Sequence of chain 1.A:
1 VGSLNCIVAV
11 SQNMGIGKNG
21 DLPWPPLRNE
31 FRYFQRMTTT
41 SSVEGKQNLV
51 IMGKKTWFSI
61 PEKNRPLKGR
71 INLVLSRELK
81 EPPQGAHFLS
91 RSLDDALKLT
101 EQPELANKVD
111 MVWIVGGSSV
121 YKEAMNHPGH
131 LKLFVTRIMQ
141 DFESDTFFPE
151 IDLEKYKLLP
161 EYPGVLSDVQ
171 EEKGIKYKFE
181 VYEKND

This small molecule binds to this protein.
Small molecule (SMILES): COc1ccccc1/C(=C/c1coc2nc(N)nc(N)c12)CC(C)C

Binding-site contacts:
Ligand atom OAP contacts residue D2D1 of chain 1.D at 0.1 Å (h-bond).
Ligand atom CAJ contacts residue NDP1 of chain 1.B at 3.0 Å.
Ligand atom NAC contacts residue D2D1 of chain 1.D at 0.1 Å (h-bond).
Ligand atom CAS contacts residue NDP1 of chain 1.B at 3.2 Å.
Ligand atom C6 contacts residue D2D1 of chain 1.D at 0.4 Å.
Ligand atom CAE contacts residue D2D1 of chain 1.D at 0.6 Å.
Ligand atom CAQ contacts residue D2D1 of chain 1.D at 0.6 Å.
Ligand atom C4 contacts residue PHE34 of chain 1.A at 3.4 Å (hydrophobic).
Ligand atom CAA contacts residue LEU67 of chain 1.A at 3.3 Å (hydrophobic).
Ligand atom CAJ contacts residue D2D1 of chain 1.D at 0.2 Å.
Ligand atom C4 contacts residue NDP1 of chain 1.B at 3.2 Å.
Ligand atom NAC contacts residue GLU30 of chain 1.A at 2.9 Å (salt-bridge).
Ligand atom CAB contacts residue D2D1 of chain 1.D at 0.3 Å.
Ligand atom C4 contacts residue D2D1 of chain 1.D at 0.1 Å.
Ligand atom C2 contacts residue D2D1 of chain 1.D at 0.1 Å.
Ligand atom OAP contacts residue ILE7 of chain 1.A at 3.2 Å (h-bond).
Ligand atom N3 contacts residue PHE34 of chain 1.A at 3.5 Å.
Ligand atom CAA contacts residue D2D1 of chain 1.D at 1.9 Å.
Ligand atom CAB contacts residue PHE31 of chain 1.A at 3.5 Å (hydrophobic).
Ligand atom C5 contacts residue D2D1 of chain 1.D at 0.3 Å.
Ligand atom NAC contacts residue VAL8 of chain 1.A at 3.5 Å (h-bond).
Ligand atom OAP contacts residue NDP1 of chain 1.B at 3.3 Å (h-bond).
Ligand atom OAO contacts residue D2D1 of chain 1.D at 0.3 Å (h-bond).
Ligand atom N1 contacts residue D2D1 of chain 1.D at 0.3 Å (h-bond).
Ligand atom CAF contacts residue D2D1 of chain 1.D at 0.7 Å.
Ligand atom NAD contacts residue D2D1 of chain 1.D at 0.7 Å (h-bond).
Ligand atom CAV contacts residue D2D1 of chain 1.D at 0.7 Å.
Ligand atom N1 contacts residue GLU30 of chain 1.A at 2.8 Å (salt-bridge).
Ligand atom CAK contacts residue D2D1 of chain 1.D at 1.2 Å.
Ligand atom CAS contacts residue D2D1 of chain 1.D at 0.4 Å.
Ligand atom N3 contacts residue D2D1 of chain 1.D at 0.1 Å (h-bond).
Ligand atom CAG contacts residue D2D1 of chain 1.D at 1.1 Å.
Ligand atom N3 contacts residue VAL8 of chain 1.A at 3.4 Å.
Ligand atom C19 contacts residue D2D1 of chain 1.D at 2.0 Å.
Ligand atom CAG contacts residue NDP1 of chain 1.B at 3.4 Å.
Ligand atom CAH contacts residue D2D1 of chain 1.D at 0.3 Å.
Ligand atom CAU contacts residue D2D1 of chain 1.D at 0.3 Å.
Ligand atom C5 contacts residue NDP1 of chain 1.B at 3.2 Å.
Ligand atom CAI contacts residue D2D1 of chain 1.D at 1.1 Å.
Ligand atom CAL contacts residue D2D1 of chain 1.D at 0.5 Å.